Binding-site contacts:
Ligand atom O1P contacts residue ARG132 of chain 1.A at 2.9 Å (salt-bridge).
Ligand atom CB contacts residue VAL181 of chain 1.A at 3.6 Å (hydrophobic).
Ligand atom CA contacts residue ASN178 of chain 1.A at 3.5 Å.
Ligand atom P contacts residue ARG57 of chain 1.A at 3.6 Å.
Ligand atom OD1 contacts residue LYS50 of chain 1.A at 3.2 Å.
Ligand atom CD contacts residue NO31 of chain 1.F at 2.7 Å.
Ligand atom CA contacts residue ASN178 of chain 1.A at 3.8 Å.
Ligand atom CG contacts residue LYS50 of chain 1.A at 3.7 Å.
Ligand atom O1P contacts residue LYS50 of chain 1.A at 3.8 Å.
Ligand atom CD1 contacts residue ILE222 of chain 1.A at 3.8 Å (hydrophobic).
Ligand atom CG contacts residue LEU225 of chain 1.A at 3.6 Å (hydrophobic).
Ligand atom ND2 contacts residue ASN51 of chain 1.A at 3.0 Å (h-bond).
Ligand atom O3P contacts residue LYS50 of chain 1.A at 3.1 Å.
Ligand atom C contacts residue VAL181 of chain 1.A at 3.4 Å (hydrophobic).
Ligand atom CB contacts residue ASN229 of chain 1.A at 3.6 Å.
Ligand atom C contacts residue ASN229 of chain 1.A at 3.6 Å.
Ligand atom O contacts residue VAL181 of chain 1.A at 2.7 Å.
Ligand atom ND2 contacts residue VAL47 of chain 1.A at 3.8 Å.
Ligand atom CA contacts residue LEU177 of chain 1.A at 3.6 Å (hydrophobic).
Ligand atom CB contacts residue NO31 of chain 1.F at 3.7 Å.
Ligand atom CD1 contacts residue ASN43 of chain 1.A at 3.8 Å.
Ligand atom O2P contacts residue ARG132 of chain 1.A at 2.9 Å (salt-bridge).
Ligand atom CB contacts residue VAL47 of chain 1.A at 3.7 Å (hydrophobic).
Ligand atom CG contacts residue NO31 of chain 1.F at 2.3 Å.
Ligand atom O1P contacts residue TYR133 of chain 1.A at 2.6 Å (h-bond).
Ligand atom C contacts residue LEU177 of chain 1.A at 3.9 Å (hydrophobic).
Ligand atom O contacts residue ASN229 of chain 1.A at 2.7 Å (h-bond).
Ligand atom CB contacts residue ASN178 of chain 1.A at 3.5 Å.
Ligand atom O contacts residue LYS50 of chain 1.A at 3.1 Å (salt-bridge).
Ligand atom CB contacts residue ASN178 of chain 1.A at 3.3 Å.
Ligand atom P contacts residue ARG132 of chain 1.A at 3.8 Å.
Ligand atom N contacts residue ASN178 of chain 1.A at 2.8 Å (h-bond).
Ligand atom P contacts residue TYR133 of chain 1.A at 3.7 Å.
Ligand atom O3P contacts residue ARG57 of chain 1.A at 2.8 Å (salt-bridge).
Ligand atom N contacts residue LEU177 of chain 1.A at 3.6 Å.
Ligand atom OD1 contacts residue VAL47 of chain 1.A at 3.6 Å.
Ligand atom C contacts residue ASN178 of chain 1.A at 3.6 Å.
Ligand atom CD contacts residue LEU225 of chain 1.A at 3.3 Å (hydrophobic).
Ligand atom O2P contacts residue ARG57 of chain 1.A at 2.8 Å (salt-bridge).
Ligand atom O contacts residue VAL47 of chain 1.A at 3.3 Å.

Sequence of chain 1.A:
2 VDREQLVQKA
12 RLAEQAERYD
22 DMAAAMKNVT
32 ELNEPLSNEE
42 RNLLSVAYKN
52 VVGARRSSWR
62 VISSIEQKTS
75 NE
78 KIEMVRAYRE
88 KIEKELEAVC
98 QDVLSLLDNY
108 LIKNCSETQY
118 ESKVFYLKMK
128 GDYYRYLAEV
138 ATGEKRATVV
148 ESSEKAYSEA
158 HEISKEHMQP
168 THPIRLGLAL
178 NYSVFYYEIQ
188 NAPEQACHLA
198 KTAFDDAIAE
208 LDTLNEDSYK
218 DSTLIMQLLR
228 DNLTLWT

The small molecule below binds the protein below.
Small molecule (SMILES): CCC[C@@H](C=O)NC(=O)[C@@H](NC(=O)[C@@H](NC(=O)[C@H](CC(N)=O)NC(=O)[C@@H]1CCCN1C(=O)[C@H](CC(C)C)NC(=O)[C@H](COP(=O)(O)O)NC(=O)[C@@H]1CCCN1C(=O)[C@@H](N)CO)[C@@H](C)CC)[C@@H](C)O